This small molecule binds to this protein.
Small molecule (SMILES): Nc1nc(=O)c2ncn([C@@H]3O[C@H](CO[P](=O)(O)O[C@H]4[C@@H](O)[C@H](n5cnc6c(N)ncnc65)O[C@@H]4CO[P](=O)(O)O[C@@H]4[C@@H](O)[C@H](n5cnc6c(N)ncnc65)O[C@@H]4COP(=O)=O)[C@@H](O)[C@H]3O)c2[nH]1

Binding-site contacts:
Ligand atom OP2 contacts residue GLU63 of chain 47.E at 3.6 Å (salt-bridge).
Ligand atom C8 contacts residue THR45 of chain 47.E at 3.8 Å.
Ligand atom OP2 contacts residue LYS43 of chain 47.E at 2.7 Å (salt-bridge).
Ligand atom N6 contacts residue CYS46 of chain 47.E at 3.4 Å (h-bond).
Ligand atom N1 contacts residue TYR85 of chain 47.E at 3.5 Å.
Ligand atom N1 contacts residue THR59 of chain 47.E at 3.5 Å.
Ligand atom OP1 contacts residue LYS43 of chain 47.E at 2.9 Å (salt-bridge).
Ligand atom C4 contacts residue TYR85 of chain 47.E at 3.8 Å (hydrophobic).
Ligand atom O6 contacts residue LYS61 of chain 47.E at 3.0 Å (salt-bridge).
Ligand atom N6 contacts residue THR91 of chain 13.E at 3.5 Å (h-bond).
Ligand atom C6 contacts residue SER47 of chain 47.E at 3.9 Å.
Ligand atom N9 contacts residue LYS61 of chain 47.E at 3.7 Å.
Ligand atom OP1 contacts residue TYR85 of chain 47.E at 3.5 Å (h-bond).
Ligand atom C6 contacts residue THR45 of chain 47.E at 3.1 Å.
Ligand atom P contacts residue LYS43 of chain 47.E at 3.2 Å.
Ligand atom C6 contacts residue LYS61 of chain 47.E at 3.8 Å.
Ligand atom C5 contacts residue LYS61 of chain 47.E at 3.7 Å.
Ligand atom N7 contacts residue LYS61 of chain 47.E at 3.7 Å.
Ligand atom C5' contacts residue TYR85 of chain 47.E at 4.0 Å (hydrophobic).
Ligand atom C4 contacts residue LYS61 of chain 47.E at 3.7 Å.
Ligand atom C8 contacts residue TYR85 of chain 47.E at 3.8 Å (hydrophobic).
Ligand atom C5 contacts residue TYR85 of chain 47.E at 3.5 Å (hydrophobic).
Ligand atom C8 contacts residue LYS61 of chain 47.E at 3.7 Å.
Ligand atom C6 contacts residue TYR85 of chain 47.E at 3.4 Å (hydrophobic).
Ligand atom N6 contacts residue THR45 of chain 47.E at 2.5 Å (h-bond).
Ligand atom C2 contacts residue THR59 of chain 47.E at 4.1 Å.
Ligand atom P contacts residue TYR85 of chain 47.E at 3.7 Å.
Ligand atom N6 contacts residue SER47 of chain 47.E at 4.1 Å.
Ligand atom C6 contacts residue VAL29 of chain 47.E at 4.1 Å (hydrophobic).
Ligand atom C5 contacts residue VAL29 of chain 47.E at 4.0 Å (hydrophobic).
Ligand atom C2 contacts residue SER47 of chain 47.E at 3.4 Å.
Ligand atom N6 contacts residue LYS61 of chain 47.E at 4.1 Å.
Ligand atom N6 contacts residue TYR85 of chain 47.E at 3.4 Å.
Ligand atom N7 contacts residue THR45 of chain 47.E at 2.5 Å (h-bond).
Ligand atom N9 contacts residue TYR85 of chain 47.E at 4.0 Å.
Ligand atom N7 contacts residue TYR85 of chain 47.E at 3.7 Å.
Ligand atom N1 contacts residue SER47 of chain 47.E at 2.9 Å (h-bond).
Ligand atom C5 contacts residue THR45 of chain 47.E at 3.1 Å.
Ligand atom N6 contacts residue THR59 of chain 47.E at 2.8 Å (h-bond).
Ligand atom C6 contacts residue THR59 of chain 47.E at 3.6 Å.

Sequence of chain 13.E:
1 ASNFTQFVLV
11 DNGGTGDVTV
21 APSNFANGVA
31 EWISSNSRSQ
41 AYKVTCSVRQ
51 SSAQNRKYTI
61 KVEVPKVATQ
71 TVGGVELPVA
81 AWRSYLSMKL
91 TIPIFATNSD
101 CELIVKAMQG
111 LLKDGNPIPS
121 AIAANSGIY

Sequence of chain 47.E:
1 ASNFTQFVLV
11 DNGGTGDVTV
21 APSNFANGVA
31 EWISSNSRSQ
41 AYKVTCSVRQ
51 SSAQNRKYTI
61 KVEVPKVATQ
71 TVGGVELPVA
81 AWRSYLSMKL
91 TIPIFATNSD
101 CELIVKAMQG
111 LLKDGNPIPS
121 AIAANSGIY